Sequence of chain 1.A:
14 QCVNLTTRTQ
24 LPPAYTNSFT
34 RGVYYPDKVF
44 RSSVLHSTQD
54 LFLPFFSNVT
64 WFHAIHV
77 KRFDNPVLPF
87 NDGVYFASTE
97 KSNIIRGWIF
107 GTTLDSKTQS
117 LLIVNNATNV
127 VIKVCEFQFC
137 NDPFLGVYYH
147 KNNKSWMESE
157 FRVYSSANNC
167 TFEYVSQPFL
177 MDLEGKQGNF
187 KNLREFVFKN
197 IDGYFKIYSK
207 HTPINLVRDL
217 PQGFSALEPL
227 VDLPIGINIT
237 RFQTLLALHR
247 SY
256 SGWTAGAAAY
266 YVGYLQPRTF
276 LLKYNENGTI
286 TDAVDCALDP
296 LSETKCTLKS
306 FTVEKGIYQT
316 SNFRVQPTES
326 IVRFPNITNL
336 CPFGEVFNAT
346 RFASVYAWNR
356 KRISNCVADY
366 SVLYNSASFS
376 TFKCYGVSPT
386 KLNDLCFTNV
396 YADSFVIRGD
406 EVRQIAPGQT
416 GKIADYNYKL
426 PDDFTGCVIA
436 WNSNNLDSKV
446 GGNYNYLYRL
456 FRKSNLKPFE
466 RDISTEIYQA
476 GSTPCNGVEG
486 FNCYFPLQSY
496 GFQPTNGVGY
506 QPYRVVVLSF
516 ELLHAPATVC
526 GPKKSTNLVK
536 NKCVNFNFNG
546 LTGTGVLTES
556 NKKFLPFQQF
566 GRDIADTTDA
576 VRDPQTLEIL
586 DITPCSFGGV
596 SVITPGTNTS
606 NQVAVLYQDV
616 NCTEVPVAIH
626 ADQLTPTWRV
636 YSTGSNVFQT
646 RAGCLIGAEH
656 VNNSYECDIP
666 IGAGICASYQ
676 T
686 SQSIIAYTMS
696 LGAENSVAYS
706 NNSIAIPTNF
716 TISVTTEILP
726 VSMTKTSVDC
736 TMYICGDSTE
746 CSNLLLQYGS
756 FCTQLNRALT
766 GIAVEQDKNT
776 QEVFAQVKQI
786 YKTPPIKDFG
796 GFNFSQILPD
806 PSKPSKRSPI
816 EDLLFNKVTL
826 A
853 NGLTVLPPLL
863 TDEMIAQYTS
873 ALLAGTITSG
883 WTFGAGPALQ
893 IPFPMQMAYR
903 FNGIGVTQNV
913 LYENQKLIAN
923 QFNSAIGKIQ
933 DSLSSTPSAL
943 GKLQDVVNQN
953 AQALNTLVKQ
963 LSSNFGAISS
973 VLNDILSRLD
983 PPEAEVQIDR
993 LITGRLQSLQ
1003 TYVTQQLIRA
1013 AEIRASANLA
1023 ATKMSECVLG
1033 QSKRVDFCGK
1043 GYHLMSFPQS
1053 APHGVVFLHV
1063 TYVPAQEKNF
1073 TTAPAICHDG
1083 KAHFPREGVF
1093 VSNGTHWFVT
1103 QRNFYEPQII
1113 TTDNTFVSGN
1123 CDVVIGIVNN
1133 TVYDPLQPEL

Binding-site contacts:
Ligand atom N2 contacts residue ASN1131 of chain 1.A at 2.9 Å (h-bond).
Ligand atom C2 contacts residue ASN1131 of chain 1.A at 2.6 Å.
Ligand atom C1 contacts residue CYS1079 of chain 1.A at 4.0 Å (hydrophobic).
Ligand atom O6 contacts residue ILE1129 of chain 1.A at 4.1 Å.
Ligand atom C4 contacts residue ASN1131 of chain 1.A at 4.2 Å.
Ligand atom O5 contacts residue VAL1130 of chain 1.A at 4.5 Å.
Ligand atom C1 contacts residue ASN1131 of chain 1.A at 1.5 Å.
Ligand atom O5 contacts residue ILE1129 of chain 1.A at 4.1 Å.
Ligand atom C7 contacts residue ASN1131 of chain 1.A at 4.1 Å.
Ligand atom C3 contacts residue ASN1131 of chain 1.A at 3.8 Å.
Ligand atom C6 contacts residue ASN1131 of chain 1.A at 4.4 Å.
Ligand atom O5 contacts residue ASN1131 of chain 1.A at 2.5 Å (h-bond).
Ligand atom C6 contacts residue ILE1129 of chain 1.A at 3.8 Å (hydrophobic).
Ligand atom C2 contacts residue CYS1079 of chain 1.A at 4.2 Å (hydrophobic).
Ligand atom O5 contacts residue CYS1079 of chain 1.A at 4.2 Å.
Ligand atom C5 contacts residue ASN1131 of chain 1.A at 3.3 Å.

The small molecule below binds the protein below.
Small molecule (SMILES): CC(=O)N[C@@H]1[C@@H](O)[C@H](O)[C@@H](CO)O[C@H]1O